Sequence of chain 1.B:
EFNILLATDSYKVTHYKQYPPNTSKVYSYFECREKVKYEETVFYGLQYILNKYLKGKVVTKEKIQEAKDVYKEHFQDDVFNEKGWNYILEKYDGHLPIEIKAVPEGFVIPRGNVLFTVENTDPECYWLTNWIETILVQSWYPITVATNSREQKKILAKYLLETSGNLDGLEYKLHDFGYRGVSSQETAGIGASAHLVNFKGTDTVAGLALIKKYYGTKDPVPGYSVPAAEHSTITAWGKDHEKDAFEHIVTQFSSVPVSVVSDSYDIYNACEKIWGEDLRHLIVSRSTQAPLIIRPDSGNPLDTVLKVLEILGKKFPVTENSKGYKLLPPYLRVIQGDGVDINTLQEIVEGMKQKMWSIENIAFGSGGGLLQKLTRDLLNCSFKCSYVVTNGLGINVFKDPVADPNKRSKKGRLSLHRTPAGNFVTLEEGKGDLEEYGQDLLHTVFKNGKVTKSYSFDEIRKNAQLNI

Sequence of chain 1.A:
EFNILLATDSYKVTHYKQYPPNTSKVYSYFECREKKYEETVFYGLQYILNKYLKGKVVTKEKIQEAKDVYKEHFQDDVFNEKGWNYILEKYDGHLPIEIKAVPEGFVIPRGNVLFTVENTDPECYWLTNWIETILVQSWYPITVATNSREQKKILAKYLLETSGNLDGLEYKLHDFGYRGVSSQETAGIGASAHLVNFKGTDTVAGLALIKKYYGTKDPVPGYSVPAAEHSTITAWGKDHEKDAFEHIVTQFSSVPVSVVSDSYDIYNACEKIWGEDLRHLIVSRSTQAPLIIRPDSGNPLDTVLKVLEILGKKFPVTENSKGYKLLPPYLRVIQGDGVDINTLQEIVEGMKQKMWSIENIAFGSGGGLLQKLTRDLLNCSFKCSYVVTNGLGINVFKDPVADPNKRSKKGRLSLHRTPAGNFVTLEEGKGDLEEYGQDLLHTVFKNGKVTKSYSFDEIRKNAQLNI

The small molecule below binds the protein below.
Small molecule (SMILES): O=C(O)c1cccnc1

Binding-site contacts:
Ligand atom C5 contacts residue ARG208 of chain 1.B at 3.4 Å.
Ligand atom N contacts residue ARG208 of chain 1.B at 4.0 Å.
Ligand atom C2 contacts residue ASP231 of chain 1.B at 4.0 Å.
Ligand atom C6 contacts residue TYR30 of chain 1.A at 3.4 Å (hydrophobic).
Ligand atom C1 contacts residue TYR30 of chain 1.A at 3.6 Å (hydrophobic).
Ligand atom C2 contacts residue TYR30 of chain 1.A at 3.5 Å (hydrophobic).
Ligand atom C4 contacts residue TYR30 of chain 1.A at 3.7 Å (hydrophobic).
Ligand atom O2 contacts residue ASP231 of chain 1.B at 2.9 Å (salt-bridge).
Ligand atom C5 contacts residue PRP1 of chain 1.E at 4.2 Å.
Ligand atom C2 contacts residue PHE205 of chain 1.B at 3.7 Å (hydrophobic).
Ligand atom O1 contacts residue TYR30 of chain 1.A at 3.7 Å.
Ligand atom C5 contacts residue ASP28 of chain 1.A at 4.5 Å.
Ligand atom N contacts residue PRP1 of chain 1.E at 3.3 Å.
Ligand atom C4 contacts residue ARG208 of chain 1.B at 3.8 Å.
Ligand atom C1 contacts residue ARG323 of chain 1.B at 3.9 Å.
Ligand atom O1 contacts residue ALA256 of chain 1.B at 4.0 Å.
Ligand atom O2 contacts residue PHE205 of chain 1.B at 3.7 Å.
Ligand atom C6 contacts residue ALA256 of chain 1.B at 4.3 Å (hydrophobic).
Ligand atom O2 contacts residue TYR30 of chain 1.A at 3.5 Å.
Ligand atom C1 contacts residue PRP1 of chain 1.E at 4.1 Å.
Ligand atom C3 contacts residue ASP231 of chain 1.B at 3.3 Å.
Ligand atom C3 contacts residue PHE205 of chain 1.B at 3.6 Å (hydrophobic).
Ligand atom C4 contacts residue ASP231 of chain 1.B at 4.3 Å.
Ligand atom O1 contacts residue ALA257 of chain 1.B at 4.4 Å.
Ligand atom C1 contacts residue PHE205 of chain 1.B at 3.5 Å (hydrophobic).
Ligand atom N contacts residue PHE205 of chain 1.B at 3.6 Å.
Ligand atom C5 contacts residue TYR30 of chain 1.A at 3.8 Å (hydrophobic).
Ligand atom C4 contacts residue ASP28 of chain 1.A at 3.7 Å.
Ligand atom C5 contacts residue PHE205 of chain 1.B at 3.7 Å (hydrophobic).
Ligand atom O1 contacts residue ARG323 of chain 1.B at 3.3 Å (salt-bridge).
Ligand atom C6 contacts residue ASP231 of chain 1.B at 3.8 Å.
Ligand atom O1 contacts residue PHE205 of chain 1.B at 3.4 Å.
Ligand atom N contacts residue TYR30 of chain 1.A at 3.5 Å (h-bond).
Ligand atom N contacts residue ARG323 of chain 1.B at 4.4 Å.
Ligand atom C4 contacts residue PHE205 of chain 1.B at 3.8 Å (hydrophobic).
Ligand atom O2 contacts residue ALA256 of chain 1.B at 3.9 Å.
Ligand atom C6 contacts residue PHE205 of chain 1.B at 3.5 Å (hydrophobic).
Ligand atom C3 contacts residue TYR30 of chain 1.A at 3.5 Å (hydrophobic).